Binding-site contacts:
Ligand atom C2 contacts residue LYS17 of chain 1.B at 3.8 Å.
Ligand atom C2 contacts residue GLU118 of chain 1.B at 4.4 Å.
Ligand atom O1 contacts residue ALA19 of chain 1.B at 4.2 Å.
Ligand atom C3 contacts residue LYS17 of chain 1.B at 3.6 Å.
Ligand atom O3 contacts residue LYS17 of chain 1.B at 4.5 Å.
Ligand atom C1 contacts residue TRP111 of chain 1.B at 3.6 Å (hydrophobic).
Ligand atom C3 contacts residue TRP111 of chain 1.B at 3.7 Å (hydrophobic).
Ligand atom O1 contacts residue VAL18 of chain 1.B at 3.7 Å.
Ligand atom C1 contacts residue LYS17 of chain 1.B at 3.5 Å.
Ligand atom C2 contacts residue TRP111 of chain 1.B at 4.4 Å (hydrophobic).
Ligand atom O1 contacts residue LYS17 of chain 1.B at 3.3 Å (salt-bridge).
Ligand atom C3 contacts residue GLU118 of chain 1.B at 3.4 Å.
Ligand atom O3 contacts residue GLU118 of chain 1.B at 3.2 Å (salt-bridge).

This protein binds this small molecule.
Small molecule (SMILES): OCCCO

Sequence of chain 1.B:
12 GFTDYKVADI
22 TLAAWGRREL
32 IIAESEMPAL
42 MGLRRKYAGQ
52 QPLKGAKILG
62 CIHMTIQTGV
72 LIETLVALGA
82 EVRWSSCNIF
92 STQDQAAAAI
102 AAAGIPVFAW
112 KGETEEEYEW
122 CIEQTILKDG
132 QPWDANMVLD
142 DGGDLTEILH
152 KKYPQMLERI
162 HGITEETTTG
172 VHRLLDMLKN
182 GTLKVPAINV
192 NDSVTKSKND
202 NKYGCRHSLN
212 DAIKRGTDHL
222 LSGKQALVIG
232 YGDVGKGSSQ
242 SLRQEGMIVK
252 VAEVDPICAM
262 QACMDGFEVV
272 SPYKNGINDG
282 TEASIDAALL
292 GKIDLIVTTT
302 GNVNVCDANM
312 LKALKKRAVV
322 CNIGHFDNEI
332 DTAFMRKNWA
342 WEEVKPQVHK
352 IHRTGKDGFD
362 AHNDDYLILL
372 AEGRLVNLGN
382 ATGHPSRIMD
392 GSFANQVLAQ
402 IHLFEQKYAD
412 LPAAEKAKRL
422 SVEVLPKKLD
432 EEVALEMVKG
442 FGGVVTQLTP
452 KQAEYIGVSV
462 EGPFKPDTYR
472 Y